Sequence of chain 14.A:
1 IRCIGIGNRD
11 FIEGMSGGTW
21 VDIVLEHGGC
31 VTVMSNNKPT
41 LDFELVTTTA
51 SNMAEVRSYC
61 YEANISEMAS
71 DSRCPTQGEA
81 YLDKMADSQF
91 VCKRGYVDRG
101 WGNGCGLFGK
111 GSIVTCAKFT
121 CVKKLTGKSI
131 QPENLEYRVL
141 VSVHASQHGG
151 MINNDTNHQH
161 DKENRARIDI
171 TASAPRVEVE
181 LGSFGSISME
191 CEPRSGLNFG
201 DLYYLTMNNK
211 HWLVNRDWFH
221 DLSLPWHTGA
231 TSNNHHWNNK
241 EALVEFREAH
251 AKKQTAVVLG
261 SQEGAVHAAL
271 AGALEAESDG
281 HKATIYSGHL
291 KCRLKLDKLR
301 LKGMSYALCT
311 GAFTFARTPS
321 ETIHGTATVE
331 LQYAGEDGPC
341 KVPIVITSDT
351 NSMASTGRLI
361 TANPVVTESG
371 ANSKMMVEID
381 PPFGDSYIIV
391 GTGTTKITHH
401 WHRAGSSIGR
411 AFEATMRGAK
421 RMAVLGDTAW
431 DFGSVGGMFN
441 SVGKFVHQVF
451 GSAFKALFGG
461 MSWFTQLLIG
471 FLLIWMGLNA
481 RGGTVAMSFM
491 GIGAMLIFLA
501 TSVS

Binding-site contacts:
Ligand atom C4 contacts residue MET151 of chain 14.A at 3.9 Å (hydrophobic).
Ligand atom O6 contacts residue MET151 of chain 14.A at 4.2 Å.
Ligand atom C5 contacts residue ASN154 of chain 14.A at 3.6 Å.
Ligand atom C3 contacts residue MET151 of chain 14.A at 4.0 Å (hydrophobic).
Ligand atom C6 contacts residue MET151 of chain 14.A at 4.5 Å (hydrophobic).
Ligand atom O5 contacts residue THR156 of chain 14.A at 4.0 Å.
Ligand atom O5 contacts residue MET151 of chain 14.A at 3.9 Å.
Ligand atom O6 contacts residue THR156 of chain 14.A at 4.5 Å.
Ligand atom N2 contacts residue GLY150 of chain 14.A at 3.5 Å (h-bond).
Ligand atom C3 contacts residue ASN154 of chain 14.A at 3.8 Å.
Ligand atom C1 contacts residue GLY150 of chain 14.A at 3.9 Å.
Ligand atom C2 contacts residue MET151 of chain 14.A at 4.2 Å (hydrophobic).
Ligand atom C1 contacts residue MET151 of chain 14.A at 4.1 Å (hydrophobic).
Ligand atom C7 contacts residue ASN154 of chain 14.A at 3.7 Å.
Ligand atom C6 contacts residue ASN157 of chain 14.A at 3.5 Å.
Ligand atom C6 contacts residue THR156 of chain 14.A at 4.0 Å.
Ligand atom C8 contacts residue GLY150 of chain 14.A at 3.8 Å.
Ligand atom O7 contacts residue GLY150 of chain 14.A at 2.9 Å (h-bond).
Ligand atom C4 contacts residue ASN154 of chain 14.A at 4.2 Å.
Ligand atom C8 contacts residue ASN157 of chain 14.A at 3.9 Å.
Ligand atom C1 contacts residue ASN154 of chain 14.A at 1.4 Å.
Ligand atom C5 contacts residue THR156 of chain 14.A at 4.2 Å.
Ligand atom C1 contacts residue THR156 of chain 14.A at 4.3 Å.
Ligand atom N2 contacts residue ASN154 of chain 14.A at 2.9 Å (h-bond).
Ligand atom O7 contacts residue HIS148 of chain 14.A at 3.6 Å (h-bond).
Ligand atom C5 contacts residue THR156 of chain 14.A at 3.9 Å.
Ligand atom C2 contacts residue GLY150 of chain 14.A at 3.8 Å.
Ligand atom C6 contacts residue THR156 of chain 14.A at 3.7 Å.
Ligand atom C5 contacts residue MET151 of chain 14.A at 3.8 Å (hydrophobic).
Ligand atom O5 contacts residue ASN154 of chain 14.A at 2.3 Å (h-bond).
Ligand atom C7 contacts residue GLY150 of chain 14.A at 3.1 Å.
Ligand atom O7 contacts residue THR156 of chain 14.A at 4.5 Å.
Ligand atom C2 contacts residue ASN154 of chain 14.A at 2.4 Å.
Ligand atom C6 contacts residue ASP161 of chain 14.A at 3.6 Å.
Ligand atom C8 contacts residue THR156 of chain 14.A at 4.5 Å.
Ligand atom O5 contacts residue THR156 of chain 14.A at 4.0 Å.
Ligand atom O7 contacts residue ASN154 of chain 14.A at 4.0 Å.
Ligand atom O5 contacts residue ASN157 of chain 14.A at 4.3 Å.

A protein and the small-molecule ligand that binds it are described below.
Small molecule (SMILES): CC(=O)N[C@H]1[C@H](O[C@H]2[C@H](O)[C@@H](NC(C)=O)CO[C@@H]2CO[C@@H]2O[C@@H](C)[C@@H](O)[C@@H](O)[C@@H]2O)O[C@H](CO)[C@@H](O)[C@@H]1O